Binding-site contacts:
Ligand atom C4 contacts residue HIS52 of chain 1.O at 4.0 Å.
Ligand atom C18 contacts residue MET56 of chain 1.O at 4.0 Å (hydrophobic).
Ligand atom C34 contacts residue ALA325 of chain 1.N at 3.6 Å (hydrophobic).
Ligand atom C1 contacts residue ASP57 of chain 1.O at 4.2 Å.
Ligand atom C43 contacts residue LEU324 of chain 1.N at 4.3 Å (hydrophobic).
Ligand atom C6 contacts residue HIS52 of chain 1.O at 4.0 Å.
Ligand atom C40 contacts residue ALA325 of chain 1.N at 4.1 Å (hydrophobic).
Ligand atom C22 contacts residue PHE268 of chain 1.N at 4.0 Å (hydrophobic).
Ligand atom C28 contacts residue PHE268 of chain 1.N at 4.3 Å (hydrophobic).
Ligand atom C25 contacts residue HIS328 of chain 1.N at 4.0 Å.
Ligand atom O16 contacts residue ASP57 of chain 1.O at 3.9 Å.
Ligand atom C57 contacts residue HIS52 of chain 1.O at 3.9 Å.
Ligand atom O61 contacts residue ALA14 of chain 1.V at 3.8 Å.
Ligand atom C43 contacts residue ILE41 of chain 1.O at 4.2 Å (hydrophobic).
Ligand atom C19 contacts residue MET56 of chain 1.O at 4.1 Å (hydrophobic).
Ligand atom C31 contacts residue LEU17 of chain 1.V at 3.7 Å (hydrophobic).
Ligand atom O16 contacts residue MET56 of chain 1.O at 3.5 Å.
Ligand atom O49 contacts residue MET56 of chain 1.O at 3.7 Å.
Ligand atom C40 contacts residue ILE41 of chain 1.O at 4.0 Å (hydrophobic).
Ligand atom C28 contacts residue ALA325 of chain 1.N at 4.1 Å (hydrophobic).
Ligand atom O61 contacts residue HIS52 of chain 1.O at 4.1 Å.
Ligand atom O16 contacts residue HIS52 of chain 1.O at 4.0 Å.
Ligand atom C1 contacts residue HIS52 of chain 1.O at 4.3 Å.
Ligand atom C28 contacts residue HIS328 of chain 1.N at 4.1 Å.
Ligand atom C37 contacts residue LEU17 of chain 1.V at 4.1 Å (hydrophobic).
Ligand atom C22 contacts residue MET56 of chain 1.O at 4.2 Å (hydrophobic).
Ligand atom O61 contacts residue ASP40 of chain 1.R at 3.7 Å.
Ligand atom C34 contacts residue TRP65 of chain 1.O at 4.3 Å (hydrophobic).
Ligand atom C22 contacts residue ASP57 of chain 1.O at 4.3 Å.
Ligand atom O49 contacts residue ASP57 of chain 1.O at 2.9 Å (salt-bridge).
Ligand atom C3 contacts residue HIS52 of chain 1.O at 4.3 Å.
Ligand atom C40 contacts residue LEU324 of chain 1.N at 4.0 Å (hydrophobic).
Ligand atom O49 contacts residue THR55 of chain 1.O at 4.2 Å.
Ligand atom C18 contacts residue ASP57 of chain 1.O at 3.8 Å.
Ligand atom C37 contacts residue MET45 of chain 1.O at 4.2 Å (hydrophobic).
Ligand atom C1 contacts residue MET56 of chain 1.O at 4.3 Å (hydrophobic).
Ligand atom O5 contacts residue HIS52 of chain 1.O at 3.4 Å.
Ligand atom C43 contacts residue TRP65 of chain 1.O at 4.2 Å (hydrophobic).
Ligand atom C40 contacts residue MET45 of chain 1.O at 4.2 Å (hydrophobic).
Ligand atom C31 contacts residue HIS328 of chain 1.N at 4.0 Å.

Sequence of chain 1.V:
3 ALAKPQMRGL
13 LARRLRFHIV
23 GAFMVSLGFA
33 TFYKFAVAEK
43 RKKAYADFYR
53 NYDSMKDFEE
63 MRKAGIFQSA

Sequence of chain 1.N:
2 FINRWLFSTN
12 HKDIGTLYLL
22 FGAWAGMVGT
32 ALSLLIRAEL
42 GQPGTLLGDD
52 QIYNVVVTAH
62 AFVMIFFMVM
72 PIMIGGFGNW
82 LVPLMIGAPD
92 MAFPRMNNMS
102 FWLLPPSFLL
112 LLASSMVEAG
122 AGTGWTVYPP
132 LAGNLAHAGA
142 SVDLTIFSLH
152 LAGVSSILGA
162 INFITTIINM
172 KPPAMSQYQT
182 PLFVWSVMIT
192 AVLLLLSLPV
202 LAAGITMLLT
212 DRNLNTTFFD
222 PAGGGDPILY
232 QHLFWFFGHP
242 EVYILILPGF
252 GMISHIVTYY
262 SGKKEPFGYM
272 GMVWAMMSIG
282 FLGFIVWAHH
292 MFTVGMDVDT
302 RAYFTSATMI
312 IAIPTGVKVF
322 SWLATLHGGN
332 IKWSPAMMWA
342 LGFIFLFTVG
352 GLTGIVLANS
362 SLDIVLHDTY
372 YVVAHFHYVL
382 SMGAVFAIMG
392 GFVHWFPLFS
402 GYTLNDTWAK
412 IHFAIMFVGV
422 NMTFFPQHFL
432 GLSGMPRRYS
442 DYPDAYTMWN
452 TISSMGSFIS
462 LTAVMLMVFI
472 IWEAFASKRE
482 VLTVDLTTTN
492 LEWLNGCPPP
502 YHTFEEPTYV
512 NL

Sequence of chain 1.R:
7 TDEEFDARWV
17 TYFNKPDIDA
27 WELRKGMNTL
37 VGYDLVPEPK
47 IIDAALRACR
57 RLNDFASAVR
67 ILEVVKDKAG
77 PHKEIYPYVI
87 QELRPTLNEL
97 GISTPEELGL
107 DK

A small-molecule ligand and the protein it binds are described below.
Small molecule (SMILES): CCCCCCCCCCO[C@@H]1O[C@H](CO)[C@@H](O[C@H]2O[C@H](CO)[C@@H](O)[C@H](O)[C@H]2O)[C@H](O)[C@H]1O

Sequence of chain 1.O:
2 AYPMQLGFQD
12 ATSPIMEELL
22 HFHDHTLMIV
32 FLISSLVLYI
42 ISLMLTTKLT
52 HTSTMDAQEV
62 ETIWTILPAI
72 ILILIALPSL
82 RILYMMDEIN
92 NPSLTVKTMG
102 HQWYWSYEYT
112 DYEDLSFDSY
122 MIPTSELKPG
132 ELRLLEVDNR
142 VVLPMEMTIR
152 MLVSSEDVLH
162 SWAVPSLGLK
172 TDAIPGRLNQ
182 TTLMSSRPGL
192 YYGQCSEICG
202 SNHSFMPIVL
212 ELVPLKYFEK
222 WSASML